Sequence of chain 9.B:
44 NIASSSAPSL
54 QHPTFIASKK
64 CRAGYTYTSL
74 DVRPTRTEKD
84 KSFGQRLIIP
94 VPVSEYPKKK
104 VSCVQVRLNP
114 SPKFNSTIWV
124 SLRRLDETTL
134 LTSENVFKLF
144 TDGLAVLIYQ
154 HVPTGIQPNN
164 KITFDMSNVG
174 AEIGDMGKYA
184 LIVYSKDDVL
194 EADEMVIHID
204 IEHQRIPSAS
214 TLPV

Sequence of chain 8.C:
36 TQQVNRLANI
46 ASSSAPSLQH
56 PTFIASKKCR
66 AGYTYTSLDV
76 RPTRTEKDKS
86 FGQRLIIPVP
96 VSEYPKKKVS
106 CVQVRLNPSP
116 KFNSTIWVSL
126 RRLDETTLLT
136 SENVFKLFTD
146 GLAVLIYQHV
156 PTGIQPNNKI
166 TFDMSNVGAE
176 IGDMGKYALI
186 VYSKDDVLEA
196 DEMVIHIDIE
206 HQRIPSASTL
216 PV

Binding-site contacts:
Ligand atom OP1 contacts residue SER211 of chain 9.B at 4.3 Å.
Ligand atom OP2 contacts residue ARG208 of chain 8.C at 4.4 Å.
Ligand atom O5' contacts residue ARG208 of chain 8.C at 4.0 Å.
Ligand atom O2' contacts residue GLY67 of chain 9.B at 3.3 Å (h-bond).
Ligand atom O2' contacts residue ARG65 of chain 9.B at 4.3 Å.
Ligand atom O2' contacts residue ARG208 of chain 9.B at 4.1 Å.
Ligand atom N3 contacts residue ARG65 of chain 9.B at 4.1 Å.
Ligand atom P contacts residue ARG208 of chain 8.C at 4.5 Å.
Ligand atom O2' contacts residue ALA66 of chain 9.B at 3.6 Å.
Ligand atom OP1 contacts residue ARG208 of chain 9.B at 4.1 Å.
Ligand atom C1' contacts residue GLY67 of chain 9.B at 4.4 Å.
Ligand atom OP1 contacts residue ARG208 of chain 8.C at 4.1 Å.

This small molecule binds to this protein.
Small molecule (SMILES): Nc1ncnc2c1ncn2[C@@H]1O[C@H](CO[P](=O)(O)O[C@H]2[C@@H](O)[C@H](n3cnc4c(N)ncnc43)O[C@@H]2CO[P](=O)(O)O[C@H]2[C@@H](O)[C@H](n3cnc4c(N)ncnc43)O[C@@H]2CO)[C@@H](O)[C@H]1O